Sequence of chain 2.C:
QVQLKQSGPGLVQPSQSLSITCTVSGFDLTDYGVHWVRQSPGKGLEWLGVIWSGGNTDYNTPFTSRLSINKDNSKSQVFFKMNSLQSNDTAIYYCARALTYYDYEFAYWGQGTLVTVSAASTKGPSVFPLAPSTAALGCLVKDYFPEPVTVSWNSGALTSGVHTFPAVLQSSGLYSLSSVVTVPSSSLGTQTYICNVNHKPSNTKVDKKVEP

This protein binds this small molecule.
Small molecule (SMILES): CC(=O)N[C@@H]1[C@@H](O)[C@H](O)[C@@H](CO)O[C@H]1O

Binding-site contacts:
Ligand atom O6 contacts residue GLN86 of chain 2.C at 3.5 Å.
Ligand atom C8 contacts residue ASN88 of chain 2.C at 3.3 Å.
Ligand atom C3 contacts residue ASN88 of chain 2.C at 3.7 Å.
Ligand atom C2 contacts residue ASN88 of chain 2.C at 2.4 Å.
Ligand atom O7 contacts residue ASN88 of chain 2.C at 4.0 Å.
Ligand atom O5 contacts residue ASN88 of chain 2.C at 2.5 Å (h-bond).
Ligand atom N2 contacts residue ASN88 of chain 2.C at 2.7 Å (h-bond).
Ligand atom C4 contacts residue ASN88 of chain 2.C at 4.3 Å.
Ligand atom C7 contacts residue ASN88 of chain 2.C at 3.1 Å.
Ligand atom C5 contacts residue ASN88 of chain 2.C at 3.8 Å.
Ligand atom C1 contacts residue ASN88 of chain 2.C at 1.4 Å.